This protein binds this small molecule.
Small molecule (SMILES): CC(=O)N[C@H]1[C@H](O[C@H]2[C@H](O)[C@@H](NC(C)=O)CO[C@@H]2CO)O[C@H](CO)[C@@H](O[C@@H]2O[C@H](CO[C@H]3O[C@H](CO[C@H]4O[C@H](CO)[C@@H](O)[C@H](O)[C@@H]4O)[C@@H](O)[C@H](O)[C@@H]3O)[C@@H](O)[C@H](O[C@H]3O[C@H](CO)[C@@H](O)[C@H](O)[C@@H]3O[C@H]3O[C@H](CO)[C@@H](O)[C@H](O)[C@@H]3O)[C@@H]2O)[C@@H]1O

Binding-site contacts:
Ligand atom C8 contacts residue LEU231 of chain 1.E at 3.9 Å (hydrophobic).
Ligand atom C6 contacts residue CYS413 of chain 1.E at 3.7 Å (hydrophobic).
Ligand atom C2 contacts residue SER415 of chain 1.E at 3.3 Å.
Ligand atom O6 contacts residue CYS413 of chain 1.E at 3.3 Å.
Ligand atom C7 contacts residue ASN346 of chain 1.E at 4.3 Å.
Ligand atom O6 contacts residue CYS347 of chain 1.E at 3.9 Å.
Ligand atom C8 contacts residue PHE345 of chain 1.E at 4.3 Å (hydrophobic).
Ligand atom O7 contacts residue ASN346 of chain 1.E at 4.3 Å.
Ligand atom C1 contacts residue SER415 of chain 1.E at 3.9 Å.
Ligand atom C7 contacts residue ASN232 of chain 1.E at 3.9 Å.
Ligand atom C8 contacts residue SER415 of chain 1.E at 3.3 Å.
Ligand atom O6 contacts residue ILE407 of chain 1.E at 4.1 Å.
Ligand atom C3 contacts residue VAL414 of chain 1.E at 3.3 Å (hydrophobic).
Ligand atom C6 contacts residue GLN408 of chain 1.E at 4.1 Å.
Ligand atom C6 contacts residue GLY348 of chain 1.E at 3.9 Å.
Ligand atom C5 contacts residue ASN232 of chain 1.E at 3.6 Å.
Ligand atom O7 contacts residue SER415 of chain 1.E at 4.2 Å.
Ligand atom C6 contacts residue VAL414 of chain 1.E at 4.2 Å (hydrophobic).
Ligand atom C4 contacts residue ASN232 of chain 1.E at 4.2 Å.
Ligand atom O5 contacts residue ASN232 of chain 1.E at 2.3 Å (h-bond).
Ligand atom O3 contacts residue VAL414 of chain 1.E at 4.2 Å.
Ligand atom O5 contacts residue CYS413 of chain 1.E at 3.9 Å.
Ligand atom O3 contacts residue SER415 of chain 1.E at 3.5 Å (h-bond).
Ligand atom O6 contacts residue GLY348 of chain 1.E at 3.1 Å (h-bond).
Ligand atom C8 contacts residue ASN346 of chain 1.E at 3.4 Å.
Ligand atom C1 contacts residue ASN232 of chain 1.E at 1.4 Å.
Ligand atom C7 contacts residue SER415 of chain 1.E at 3.2 Å.
Ligand atom C1 contacts residue VAL414 of chain 1.E at 4.2 Å (hydrophobic).
Ligand atom O5 contacts residue VAL414 of chain 1.E at 4.2 Å.
Ligand atom C2 contacts residue VAL414 of chain 1.E at 4.3 Å (hydrophobic).
Ligand atom O6 contacts residue GLN408 of chain 1.E at 3.6 Å (h-bond).
Ligand atom O4 contacts residue VAL414 of chain 1.E at 3.0 Å (h-bond).
Ligand atom N2 contacts residue ASN232 of chain 1.E at 2.9 Å (h-bond).
Ligand atom C2 contacts residue ASN232 of chain 1.E at 2.5 Å.
Ligand atom N2 contacts residue SER415 of chain 1.E at 2.5 Å (h-bond).
Ligand atom O3 contacts residue CYS413 of chain 1.E at 4.0 Å.
Ligand atom C5 contacts residue VAL414 of chain 1.E at 3.2 Å (hydrophobic).
Ligand atom C3 contacts residue ASN232 of chain 1.E at 3.8 Å.
Ligand atom C3 contacts residue SER415 of chain 1.E at 3.3 Å.
Ligand atom C4 contacts residue VAL414 of chain 1.E at 3.4 Å (hydrophobic).

Sequence of chain 1.E:
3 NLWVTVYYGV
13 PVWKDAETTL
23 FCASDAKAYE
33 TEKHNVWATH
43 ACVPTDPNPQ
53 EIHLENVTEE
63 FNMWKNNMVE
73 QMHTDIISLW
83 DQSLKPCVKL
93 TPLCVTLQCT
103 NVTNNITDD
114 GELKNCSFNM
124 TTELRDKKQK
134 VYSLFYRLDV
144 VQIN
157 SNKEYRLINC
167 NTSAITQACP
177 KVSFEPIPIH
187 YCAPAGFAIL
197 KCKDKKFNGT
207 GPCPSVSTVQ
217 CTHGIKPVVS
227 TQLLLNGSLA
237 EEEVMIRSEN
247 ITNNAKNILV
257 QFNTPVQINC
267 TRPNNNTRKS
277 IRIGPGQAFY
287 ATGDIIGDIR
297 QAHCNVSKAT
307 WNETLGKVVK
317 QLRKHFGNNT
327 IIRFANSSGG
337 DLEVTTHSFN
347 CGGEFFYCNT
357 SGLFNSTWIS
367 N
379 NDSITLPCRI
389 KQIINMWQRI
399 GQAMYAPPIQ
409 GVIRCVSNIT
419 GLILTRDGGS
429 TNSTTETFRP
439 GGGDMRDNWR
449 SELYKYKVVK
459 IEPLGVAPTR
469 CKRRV